Binding-site contacts:
Ligand atom N2 contacts residue ASN205 of chain 1.A at 3.0 Å (h-bond).
Ligand atom O7 contacts residue VAL215 of chain 1.A at 2.9 Å (h-bond).
Ligand atom C8 contacts residue GLN217 of chain 1.A at 3.7 Å.
Ligand atom C8 contacts residue VAL215 of chain 1.A at 4.0 Å (hydrophobic).
Ligand atom C7 contacts residue VAL215 of chain 1.A at 3.9 Å (hydrophobic).
Ligand atom C6 contacts residue TRP220 of chain 1.A at 3.9 Å (hydrophobic).
Ligand atom C6 contacts residue SER208 of chain 1.A at 3.9 Å.
Ligand atom O6 contacts residue TRP220 of chain 1.A at 3.8 Å.
Ligand atom O5 contacts residue SER208 of chain 1.A at 3.4 Å (h-bond).
Ligand atom O7 contacts residue ALA214 of chain 1.A at 3.4 Å.
Ligand atom O6 contacts residue LEU210 of chain 1.A at 3.9 Å.
Ligand atom C3 contacts residue ASN205 of chain 1.A at 3.8 Å.
Ligand atom C7 contacts residue GLN217 of chain 1.A at 3.3 Å.
Ligand atom O6 contacts residue GLN217 of chain 1.A at 3.7 Å.
Ligand atom C7 contacts residue ALA214 of chain 1.A at 4.2 Å (hydrophobic).
Ligand atom C2 contacts residue ASN205 of chain 1.A at 2.4 Å.
Ligand atom O3 contacts residue GLN217 of chain 1.A at 3.0 Å (h-bond).
Ligand atom O6 contacts residue SER208 of chain 1.A at 4.3 Å.
Ligand atom C7 contacts residue ASN205 of chain 1.A at 3.5 Å.
Ligand atom C6 contacts residue LEU210 of chain 1.A at 4.4 Å (hydrophobic).
Ligand atom O7 contacts residue MET213 of chain 1.A at 4.3 Å.
Ligand atom C4 contacts residue ASN205 of chain 1.A at 4.2 Å.
Ligand atom O6 contacts residue LEU212 of chain 1.A at 4.0 Å.
Ligand atom C8 contacts residue ALA214 of chain 1.A at 4.1 Å (hydrophobic).
Ligand atom C5 contacts residue SER208 of chain 1.A at 4.1 Å.
Ligand atom O7 contacts residue GLN217 of chain 1.A at 3.3 Å (h-bond).
Ligand atom C5 contacts residue ASN205 of chain 1.A at 3.7 Å.
Ligand atom O5 contacts residue LEU212 of chain 1.A at 4.2 Å.
Ligand atom C2 contacts residue GLN217 of chain 1.A at 4.1 Å.
Ligand atom O7 contacts residue ASN205 of chain 1.A at 3.4 Å (h-bond).
Ligand atom O5 contacts residue ASN205 of chain 1.A at 2.4 Å (h-bond).
Ligand atom C3 contacts residue GLN217 of chain 1.A at 4.1 Å.
Ligand atom C1 contacts residue SER208 of chain 1.A at 4.0 Å.
Ligand atom N2 contacts residue GLN217 of chain 1.A at 3.7 Å.
Ligand atom C1 contacts residue ASN205 of chain 1.A at 1.4 Å.

Sequence of chain 1.A:
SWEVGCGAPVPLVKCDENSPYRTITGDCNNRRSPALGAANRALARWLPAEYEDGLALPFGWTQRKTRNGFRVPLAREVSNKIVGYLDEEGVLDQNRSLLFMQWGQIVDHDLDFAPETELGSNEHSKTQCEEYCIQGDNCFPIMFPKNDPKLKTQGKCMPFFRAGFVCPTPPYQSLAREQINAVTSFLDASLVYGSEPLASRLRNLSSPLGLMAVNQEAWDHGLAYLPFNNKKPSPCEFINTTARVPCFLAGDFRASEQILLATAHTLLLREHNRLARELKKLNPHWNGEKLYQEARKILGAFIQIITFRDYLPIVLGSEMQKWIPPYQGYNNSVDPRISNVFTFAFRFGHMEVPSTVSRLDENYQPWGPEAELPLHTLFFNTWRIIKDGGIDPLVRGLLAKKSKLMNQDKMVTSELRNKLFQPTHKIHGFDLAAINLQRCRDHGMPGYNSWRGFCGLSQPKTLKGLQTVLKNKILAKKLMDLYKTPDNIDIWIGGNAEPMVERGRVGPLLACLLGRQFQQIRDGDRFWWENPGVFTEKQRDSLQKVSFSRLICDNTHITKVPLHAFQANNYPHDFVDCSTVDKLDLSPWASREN

A protein and the small-molecule ligand that binds it are described below.
Small molecule (SMILES): CC(=O)N[C@H]1[C@H](O[C@H]2[C@H](O)[C@@H](NC(C)=O)CO[C@@H]2CO)O[C@H](CO)[C@@H](O)[C@@H]1O